Sequence of chain 43.Z:
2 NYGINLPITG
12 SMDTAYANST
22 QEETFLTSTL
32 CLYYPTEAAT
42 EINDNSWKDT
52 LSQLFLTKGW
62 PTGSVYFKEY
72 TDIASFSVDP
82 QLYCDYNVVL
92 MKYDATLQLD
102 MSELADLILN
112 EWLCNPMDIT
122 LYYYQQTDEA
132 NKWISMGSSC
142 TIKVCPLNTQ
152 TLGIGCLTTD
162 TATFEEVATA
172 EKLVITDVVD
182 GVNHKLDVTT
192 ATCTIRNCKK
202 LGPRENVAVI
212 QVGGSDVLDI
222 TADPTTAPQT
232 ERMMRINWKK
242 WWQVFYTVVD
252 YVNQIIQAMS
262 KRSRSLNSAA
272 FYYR

Binding-site contacts:
Ligand atom O6 contacts residue ASN19 of chain 43.Z at 4.5 Å.
Ligand atom C5 contacts residue ASN19 of chain 43.Z at 3.4 Å.
Ligand atom C2 contacts residue ASN19 of chain 43.Z at 3.4 Å.
Ligand atom C6 contacts residue ASN19 of chain 43.Z at 4.1 Å.
Ligand atom O7 contacts residue ASN19 of chain 43.Z at 4.5 Å.
Ligand atom C3 contacts residue ASN19 of chain 43.Z at 4.4 Å.
Ligand atom N2 contacts residue ASN19 of chain 43.Z at 4.0 Å.
Ligand atom O5 contacts residue ASN19 of chain 43.Z at 2.2 Å (h-bond).
Ligand atom C1 contacts residue ASN19 of chain 43.Z at 1.9 Å.

A small-molecule ligand and the protein it binds are described below.
Small molecule (SMILES): CC(=O)N[C@H]1[C@H](O[C@H]2[C@H](O)[C@@H](NC(C)=O)CO[C@@H]2CO)O[C@H](CO)[C@@H](O)[C@@H]1O